This protein binds this small molecule.
Small molecule (SMILES): CC(C)(C)n1nc(Cc2cccc3ccccc23)c2c(N)ncnc21

Binding-site contacts:
Ligand atom C4 contacts residue ILE216 of chain 1.I at 3.8 Å (hydrophobic).
Ligand atom N1 contacts residue PHE54 of chain 1.I at 3.6 Å.
Ligand atom N1 contacts residue ILE216 of chain 1.I at 3.9 Å.
Ligand atom CAE contacts residue PHE54 of chain 1.I at 4.0 Å (hydrophobic).
Ligand atom CAS contacts residue ILE216 of chain 1.I at 3.4 Å (hydrophobic).
Ligand atom N3 contacts residue PHE54 of chain 1.I at 3.4 Å.
Ligand atom C2 contacts residue ALA101 of chain 1.I at 3.8 Å (hydrophobic).
Ligand atom C2 contacts residue PRO83 of chain 1.I at 4.0 Å (hydrophobic).
Ligand atom CAA contacts residue ILE41 of chain 1.I at 4.0 Å (hydrophobic).
Ligand atom CAF contacts residue PHE54 of chain 1.I at 3.5 Å (hydrophobic).
Ligand atom C5 contacts residue PHE54 of chain 1.I at 3.6 Å (hydrophobic).
Ligand atom C2 contacts residue PHE54 of chain 1.I at 3.5 Å (hydrophobic).
Ligand atom C6 contacts residue ILE102 of chain 1.I at 4.0 Å (hydrophobic).
Ligand atom CAI contacts residue ARG43 of chain 1.I at 4.0 Å.
Ligand atom CAC contacts residue ILE216 of chain 1.I at 4.0 Å (hydrophobic).
Ligand atom CAU contacts residue PHE54 of chain 1.I at 3.9 Å (hydrophobic).
Ligand atom C2 contacts residue ILE102 of chain 1.I at 3.6 Å (hydrophobic).
Ligand atom CAK contacts residue PHE54 of chain 1.I at 3.6 Å (hydrophobic).
Ligand atom NAD contacts residue ILE206 of chain 1.I at 3.8 Å.
Ligand atom N1 contacts residue ALA101 of chain 1.I at 3.7 Å.
Ligand atom C5 contacts residue ILE216 of chain 1.I at 3.6 Å (hydrophobic).
Ligand atom N3 contacts residue ILE216 of chain 1.I at 3.9 Å.
Ligand atom C6 contacts residue PHE54 of chain 1.I at 3.6 Å (hydrophobic).
Ligand atom NAX contacts residue ILE216 of chain 1.I at 3.6 Å.
Ligand atom CAC contacts residue ASP217 of chain 1.I at 3.8 Å.
Ligand atom CAA contacts residue PHE54 of chain 1.I at 3.6 Å (hydrophobic).
Ligand atom C6 contacts residue ILE216 of chain 1.I at 4.1 Å (hydrophobic).
Ligand atom CAM contacts residue ILE216 of chain 1.I at 3.9 Å (hydrophobic).
Ligand atom NAP contacts residue ILE216 of chain 1.I at 3.4 Å.
Ligand atom C4 contacts residue PHE54 of chain 1.I at 3.7 Å (hydrophobic).
Ligand atom N1 contacts residue ILE102 of chain 1.I at 2.9 Å (h-bond).
Ligand atom CAE contacts residue ARG43 of chain 1.I at 3.9 Å.
Ligand atom CAE contacts residue ASP32 of chain 1.I at 3.4 Å.
Ligand atom CAB contacts residue VAL34 of chain 1.I at 4.0 Å (hydrophobic).
Ligand atom CAB contacts residue ILE41 of chain 1.I at 3.6 Å (hydrophobic).
Ligand atom C2 contacts residue ILE216 of chain 1.I at 3.8 Å (hydrophobic).
Ligand atom C2 contacts residue THR100 of chain 1.I at 3.7 Å.
Ligand atom CAF contacts residue ASP32 of chain 1.I at 3.4 Å.
Ligand atom NAD contacts residue ILE102 of chain 1.I at 3.1 Å (h-bond).
Ligand atom CAG contacts residue GLY104 of chain 1.I at 3.6 Å.

Sequence of chain 1.I:
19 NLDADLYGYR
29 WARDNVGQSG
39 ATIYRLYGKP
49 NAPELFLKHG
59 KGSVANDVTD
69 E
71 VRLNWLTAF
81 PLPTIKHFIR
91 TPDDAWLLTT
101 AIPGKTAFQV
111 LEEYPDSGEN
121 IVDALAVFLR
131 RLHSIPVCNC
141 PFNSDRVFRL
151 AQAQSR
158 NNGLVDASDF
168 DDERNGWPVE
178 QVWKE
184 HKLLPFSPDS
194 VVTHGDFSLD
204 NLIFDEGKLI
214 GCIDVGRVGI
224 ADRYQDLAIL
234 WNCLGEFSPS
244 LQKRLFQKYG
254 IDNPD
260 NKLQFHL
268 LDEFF